A small-molecule ligand and the protein it binds are described below.
Small molecule (SMILES): CC(=O)N[C@H]1[C@H]([C@H](O)[C@H](O)CO)O[C@@](O[C@H](CO)[C@@H](O)[C@@H]2O[C@@H](C(=O)O)C[C@H](O)[C@H]2NC(C)=O)(C(=O)O)C[C@@H]1O

Binding-site contacts:
Ligand atom O9 contacts residue LEU67 of chain 12.D at 3.2 Å.
Ligand atom C1 contacts residue THR276 of chain 12.D at 3.4 Å.
Ligand atom C11 contacts residue PHE75 of chain 12.E at 1.8 Å (hydrophobic).
Ligand atom O8 contacts residue GLN278 of chain 12.D at 3.5 Å (h-bond).
Ligand atom C6 contacts residue LYS68 of chain 12.D at 3.8 Å.
Ligand atom C9 contacts residue LYS68 of chain 12.D at 3.8 Å.
Ligand atom O10 contacts residue PHE75 of chain 12.E at 2.6 Å.
Ligand atom C9 contacts residue GLN278 of chain 12.D at 3.2 Å.
Ligand atom O8 contacts residue ASN272 of chain 12.D at 3.4 Å (h-bond).
Ligand atom N5 contacts residue PHE75 of chain 12.E at 3.8 Å.
Ligand atom C10 contacts residue PHE75 of chain 12.E at 2.7 Å (hydrophobic).
Ligand atom O8 contacts residue LYS68 of chain 12.D at 3.5 Å.
Ligand atom C11 contacts residue PHE270 of chain 12.D at 3.9 Å (hydrophobic).
Ligand atom O1A contacts residue ASN272 of chain 12.D at 3.6 Å (h-bond).
Ligand atom O9 contacts residue LYS68 of chain 12.D at 2.8 Å (salt-bridge).
Ligand atom C5 contacts residue LYS68 of chain 12.D at 3.7 Å.
Ligand atom O10 contacts residue LEU62 of chain 12.D at 3.1 Å.
Ligand atom C11 contacts residue GLN278 of chain 12.D at 3.5 Å.
Ligand atom C8 contacts residue GLN278 of chain 12.D at 3.7 Å.
Ligand atom C11 contacts residue HIS138 of chain 12.C at 3.3 Å.
Ligand atom C6 contacts residue ASN272 of chain 12.D at 3.7 Å.
Ligand atom C11 contacts residue THR276 of chain 12.D at 3.4 Å.
Ligand atom C7 contacts residue GLN278 of chain 12.D at 3.8 Å.
Ligand atom O1A contacts residue SER274 of chain 12.D at 3.8 Å.
Ligand atom C11 contacts residue LEU62 of chain 12.D at 3.9 Å (hydrophobic).
Ligand atom N5 contacts residue LYS68 of chain 12.D at 2.9 Å (salt-bridge).
Ligand atom O7 contacts residue LEU62 of chain 12.D at 3.5 Å.
Ligand atom N5 contacts residue GLN278 of chain 12.D at 3.9 Å.
Ligand atom O1A contacts residue THR276 of chain 12.D at 2.6 Å (h-bond).
Ligand atom O8 contacts residue THR276 of chain 12.D at 3.8 Å.
Ligand atom O1B contacts residue THR276 of chain 12.D at 3.5 Å (h-bond).
Ligand atom C11 contacts residue PHE65 of chain 12.D at 3.8 Å (hydrophobic).
Ligand atom C1 contacts residue SER274 of chain 12.D at 3.4 Å.
Ligand atom N5 contacts residue ASN272 of chain 12.D at 3.3 Å (h-bond).
Ligand atom C10 contacts residue LYS68 of chain 12.D at 3.8 Å.
Ligand atom C11 contacts residue ASN272 of chain 12.D at 3.6 Å.
Ligand atom O1B contacts residue SER274 of chain 12.D at 2.4 Å (h-bond).
Ligand atom O1B contacts residue LYS68 of chain 12.D at 3.6 Å.
Ligand atom C10 contacts residue LEU62 of chain 12.D at 3.5 Å (hydrophobic).
Ligand atom C11 contacts residue LYS68 of chain 12.D at 3.8 Å.

Sequence of chain 12.C:
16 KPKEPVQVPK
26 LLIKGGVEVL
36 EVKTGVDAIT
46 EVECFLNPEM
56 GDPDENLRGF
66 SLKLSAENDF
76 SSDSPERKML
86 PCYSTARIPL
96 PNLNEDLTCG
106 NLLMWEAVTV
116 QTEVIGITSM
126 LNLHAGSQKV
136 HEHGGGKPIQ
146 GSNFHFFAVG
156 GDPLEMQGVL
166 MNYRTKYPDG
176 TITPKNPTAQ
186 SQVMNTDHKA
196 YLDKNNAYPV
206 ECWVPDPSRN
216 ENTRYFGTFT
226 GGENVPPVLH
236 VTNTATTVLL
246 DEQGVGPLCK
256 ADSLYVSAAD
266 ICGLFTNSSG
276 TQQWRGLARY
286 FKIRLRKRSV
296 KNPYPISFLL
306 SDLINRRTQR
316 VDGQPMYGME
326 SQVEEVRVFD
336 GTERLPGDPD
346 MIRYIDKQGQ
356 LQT

Sequence of chain 12.E:
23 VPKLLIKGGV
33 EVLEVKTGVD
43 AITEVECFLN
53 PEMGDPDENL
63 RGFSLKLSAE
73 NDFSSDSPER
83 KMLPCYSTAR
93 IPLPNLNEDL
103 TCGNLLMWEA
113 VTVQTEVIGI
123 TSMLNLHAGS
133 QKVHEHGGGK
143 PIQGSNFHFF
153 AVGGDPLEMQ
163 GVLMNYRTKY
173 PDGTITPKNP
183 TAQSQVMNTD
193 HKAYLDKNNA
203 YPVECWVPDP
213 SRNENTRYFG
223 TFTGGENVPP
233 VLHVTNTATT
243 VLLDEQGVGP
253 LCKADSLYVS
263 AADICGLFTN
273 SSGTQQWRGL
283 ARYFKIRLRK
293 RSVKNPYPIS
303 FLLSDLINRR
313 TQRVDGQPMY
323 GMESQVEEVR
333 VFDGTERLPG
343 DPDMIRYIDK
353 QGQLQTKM

Sequence of chain 12.D:
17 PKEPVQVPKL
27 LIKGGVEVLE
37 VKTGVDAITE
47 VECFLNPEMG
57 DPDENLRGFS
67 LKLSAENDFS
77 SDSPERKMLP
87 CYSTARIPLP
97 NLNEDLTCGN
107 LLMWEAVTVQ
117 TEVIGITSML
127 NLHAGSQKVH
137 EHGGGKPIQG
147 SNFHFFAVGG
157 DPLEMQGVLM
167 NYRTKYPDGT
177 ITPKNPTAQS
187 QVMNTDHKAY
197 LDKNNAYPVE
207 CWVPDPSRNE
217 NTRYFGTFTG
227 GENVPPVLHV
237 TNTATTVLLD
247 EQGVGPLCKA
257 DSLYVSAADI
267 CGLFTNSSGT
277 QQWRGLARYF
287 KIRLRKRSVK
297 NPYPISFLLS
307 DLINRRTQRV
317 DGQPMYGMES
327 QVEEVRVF